Sequence of chain 1.A:
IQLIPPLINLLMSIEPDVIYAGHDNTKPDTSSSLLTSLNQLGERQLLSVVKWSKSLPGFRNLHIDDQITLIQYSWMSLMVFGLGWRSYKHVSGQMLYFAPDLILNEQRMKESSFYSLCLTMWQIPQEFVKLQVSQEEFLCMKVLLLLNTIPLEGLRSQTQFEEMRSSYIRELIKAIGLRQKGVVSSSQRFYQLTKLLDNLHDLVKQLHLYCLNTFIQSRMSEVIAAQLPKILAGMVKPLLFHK

Binding-site contacts:
Ligand atom CD1 contacts residue ILE71 of chain 1.A at 3.7 Å (hydrophobic).
Ligand atom OE2 contacts residue GLN75 of chain 1.A at 3.0 Å (h-bond).
Ligand atom CD1 contacts residue GLN75 of chain 1.A at 3.8 Å.
Ligand atom C contacts residue LYS57 of chain 1.A at 3.9 Å.
Ligand atom CB contacts residue LYS57 of chain 1.A at 3.9 Å.
Ligand atom CG contacts residue GLN75 of chain 1.A at 3.4 Å.
Ligand atom CD2 contacts residue ARG63 of chain 1.A at 3.7 Å.
Ligand atom CZ contacts residue ILE71 of chain 1.A at 3.8 Å (hydrophobic).
Ligand atom CB contacts residue GLN75 of chain 1.A at 2.9 Å.
Ligand atom CG contacts residue VAL53 of chain 1.A at 3.8 Å (hydrophobic).
Ligand atom O contacts residue LYS57 of chain 1.A at 2.7 Å (salt-bridge).
Ligand atom CB contacts residue VAL53 of chain 1.A at 3.6 Å (hydrophobic).
Ligand atom CD1 contacts residue LEU49 of chain 1.A at 3.8 Å (hydrophobic).
Ligand atom SD contacts residue ILE67 of chain 1.A at 3.9 Å.
Ligand atom O contacts residue ARG63 of chain 1.A at 2.9 Å (salt-bridge).
Ligand atom CD2 contacts residue AS01 of chain 1.C at 3.2 Å.
Ligand atom N contacts residue VAL53 of chain 1.A at 3.8 Å.
Ligand atom C contacts residue LYS57 of chain 1.A at 3.9 Å.
Ligand atom CD contacts residue GLN75 of chain 1.A at 3.5 Å.
Ligand atom O contacts residue LYS57 of chain 1.A at 3.1 Å.
Ligand atom O contacts residue VAL53 of chain 1.A at 3.8 Å.
Ligand atom C contacts residue LYS57 of chain 1.A at 3.6 Å.
Ligand atom CG contacts residue ILE71 of chain 1.A at 3.9 Å (hydrophobic).
Ligand atom O contacts residue ARG63 of chain 1.A at 3.8 Å.
Ligand atom CD2 contacts residue GLN70 of chain 1.A at 3.8 Å.
Ligand atom O contacts residue LYS57 of chain 1.A at 2.7 Å (salt-bridge).
Ligand atom N contacts residue LYS57 of chain 1.A at 3.2 Å (salt-bridge).
Ligand atom CG2 contacts residue ILE74 of chain 1.A at 3.8 Å (hydrophobic).
Ligand atom CD1 contacts residue TRP78 of chain 1.A at 3.5 Å (hydrophobic).
Ligand atom CE contacts residue ILE67 of chain 1.A at 3.7 Å (hydrophobic).
Ligand atom NH2 contacts residue ILE71 of chain 1.A at 3.9 Å.
Ligand atom CD2 contacts residue VAL53 of chain 1.A at 3.7 Å (hydrophobic).
Ligand atom C contacts residue VAL53 of chain 1.A at 3.7 Å (hydrophobic).
Ligand atom CA contacts residue LYS57 of chain 1.A at 3.6 Å.
Ligand atom CA contacts residue LYS57 of chain 1.A at 3.6 Å.
Ligand atom C contacts residue LYS57 of chain 1.A at 3.3 Å.
Ligand atom CD1 contacts residue ILE74 of chain 1.A at 3.7 Å (hydrophobic).
Ligand atom NE contacts residue ILE71 of chain 1.A at 3.8 Å.
Ligand atom CD1 contacts residue GLU46 of chain 1.A at 3.8 Å.
Ligand atom CA contacts residue GLN75 of chain 1.A at 3.6 Å.

This protein binds this small molecule.
Small molecule (SMILES): CC[C@H](C)[C@H](NC(=O)[C@H](C)NC(=O)[C@H](CCC(=O)O)NC(=O)[C@H](CC(C)C)NC(=O)CN)C(=O)N[C@H](C(=O)N[C@@H](CCCN=C(N)N)C(=O)N[C@@H](C)C(=O)N[C@@H](C)C(=O)N[C@@H](CC(C)C)C(=O)N[C@@H](CCSC)C(=O)NCC(=O)N[C@@H](C)C=O)[C@@H](C)CC